Sequence of chain 1.A:
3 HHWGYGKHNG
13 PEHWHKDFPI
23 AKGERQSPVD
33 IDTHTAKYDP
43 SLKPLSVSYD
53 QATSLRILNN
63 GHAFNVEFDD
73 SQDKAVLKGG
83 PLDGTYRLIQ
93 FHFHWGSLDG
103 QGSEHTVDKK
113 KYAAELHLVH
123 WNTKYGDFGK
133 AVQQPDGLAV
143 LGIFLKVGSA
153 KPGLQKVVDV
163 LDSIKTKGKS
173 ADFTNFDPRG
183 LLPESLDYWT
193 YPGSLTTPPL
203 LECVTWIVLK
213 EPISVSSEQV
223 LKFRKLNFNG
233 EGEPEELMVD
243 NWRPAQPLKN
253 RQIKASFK

This protein binds this small molecule.
Small molecule (SMILES): Cc1cc(C)nc(SCC(=O)c2ccc(Cl)c(S(N)(=O)=O)c2)n1

Binding-site contacts:
Ligand atom S19 contacts residue HIS94 of chain 1.A at 3.8 Å.
Ligand atom C16 contacts residue VAL121 of chain 1.A at 3.8 Å (hydrophobic).
Ligand atom C6 contacts residue DMS1 of chain 1.C at 4.0 Å.
Ligand atom CL21 contacts residue VAL142 of chain 1.A at 3.5 Å.
Ligand atom CL21 contacts residue VAL121 of chain 1.A at 3.8 Å.
Ligand atom C8 contacts residue THR199 of chain 1.A at 3.3 Å.
Ligand atom O22 contacts residue THR198 of chain 1.A at 3.0 Å (h-bond).
Ligand atom C17 contacts residue VAL121 of chain 1.A at 3.8 Å (hydrophobic).
Ligand atom C16 contacts residue LEU197 of chain 1.A at 4.0 Å (hydrophobic).
Ligand atom O20 contacts residue HIS119 of chain 1.A at 3.3 Å (h-bond).
Ligand atom C14 contacts residue HIS94 of chain 1.A at 3.5 Å.
Ligand atom CL21 contacts residue LEU140 of chain 1.A at 3.7 Å.
Ligand atom O22 contacts residue LEU197 of chain 1.A at 3.4 Å.
Ligand atom S19 contacts residue THR198 of chain 1.A at 3.8 Å.
Ligand atom O10 contacts residue ASN67 of chain 1.A at 3.8 Å.
Ligand atom C14 contacts residue THR199 of chain 1.A at 3.8 Å.
Ligand atom C4 contacts residue DMS1 of chain 1.C at 4.0 Å.
Ligand atom O10 contacts residue DMS1 of chain 1.C at 3.4 Å.
Ligand atom C17 contacts residue PHE130 of chain 1.A at 4.0 Å (hydrophobic).
Ligand atom O20 contacts residue VAL121 of chain 1.A at 3.9 Å.
Ligand atom S19 contacts residue HIS119 of chain 1.A at 4.0 Å.
Ligand atom O20 contacts residue ZN1 of chain 1.B at 3.0 Å.
Ligand atom O20 contacts residue HIS94 of chain 1.A at 3.4 Å.
Ligand atom O22 contacts residue TRP208 of chain 1.A at 3.6 Å.
Ligand atom C15 contacts residue HIS94 of chain 1.A at 3.8 Å.
Ligand atom O20 contacts residue TRP208 of chain 1.A at 3.8 Å.
Ligand atom N23 contacts residue THR198 of chain 1.A at 2.8 Å (h-bond).
Ligand atom N23 contacts residue ZN1 of chain 1.B at 2.0 Å.
Ligand atom C18 contacts residue GLN92 of chain 1.A at 3.7 Å.
Ligand atom S19 contacts residue ZN1 of chain 1.B at 3.0 Å.
Ligand atom CL21 contacts residue LEU197 of chain 1.A at 3.5 Å.
Ligand atom C13 contacts residue GLN92 of chain 1.A at 3.9 Å.
Ligand atom O20 contacts residue VAL142 of chain 1.A at 3.9 Å.
Ligand atom S7 contacts residue ASN62 of chain 1.A at 3.4 Å (h-bond).
Ligand atom O10 contacts residue GLN92 of chain 1.A at 3.1 Å (h-bond).
Ligand atom N23 contacts residue HIS119 of chain 1.A at 3.5 Å (h-bond).
Ligand atom N23 contacts residue HIS94 of chain 1.A at 3.3 Å (h-bond).
Ligand atom C5 contacts residue DMS1 of chain 1.C at 3.9 Å.
Ligand atom C9 contacts residue GLN92 of chain 1.A at 3.8 Å.
Ligand atom N23 contacts residue HIS96 of chain 1.A at 3.3 Å (h-bond).